Sequence of chain 1.H:
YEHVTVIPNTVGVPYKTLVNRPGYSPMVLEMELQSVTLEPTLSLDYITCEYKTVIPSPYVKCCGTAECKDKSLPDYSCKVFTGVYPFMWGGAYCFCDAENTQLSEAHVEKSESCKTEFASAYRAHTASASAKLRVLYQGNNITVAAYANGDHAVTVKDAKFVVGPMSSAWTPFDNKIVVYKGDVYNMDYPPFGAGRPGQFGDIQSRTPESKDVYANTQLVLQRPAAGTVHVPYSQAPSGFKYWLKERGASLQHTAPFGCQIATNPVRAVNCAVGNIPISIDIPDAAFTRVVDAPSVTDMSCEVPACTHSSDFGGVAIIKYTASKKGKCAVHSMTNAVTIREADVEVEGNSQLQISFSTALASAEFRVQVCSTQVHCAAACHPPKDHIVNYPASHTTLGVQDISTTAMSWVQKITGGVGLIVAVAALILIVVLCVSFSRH

Binding-site contacts:
Ligand atom C3 contacts residue ASN259 of chain 1.I at 3.8 Å.
Ligand atom O6 contacts residue LYS115 of chain 1.H at 3.7 Å.
Ligand atom C5 contacts residue ASN259 of chain 1.I at 3.6 Å.
Ligand atom C8 contacts residue GLU198 of chain 1.B at 4.1 Å.
Ligand atom C8 contacts residue ASN259 of chain 1.I at 4.4 Å.
Ligand atom O6 contacts residue THR116 of chain 1.H at 3.5 Å.
Ligand atom N2 contacts residue ASN259 of chain 1.I at 3.0 Å (h-bond).
Ligand atom O5 contacts residue ASN259 of chain 1.I at 2.3 Å (h-bond).
Ligand atom C1 contacts residue ASN259 of chain 1.I at 1.4 Å.
Ligand atom C2 contacts residue ASN259 of chain 1.I at 2.4 Å.
Ligand atom C7 contacts residue ASN259 of chain 1.I at 3.1 Å.
Ligand atom C4 contacts residue ASN259 of chain 1.I at 4.1 Å.
Ligand atom O7 contacts residue ASN259 of chain 1.I at 2.8 Å (h-bond).
Ligand atom C4 contacts residue LYS115 of chain 1.H at 4.5 Å.
Ligand atom O7 contacts residue LYS181 of chain 1.H at 4.1 Å.
Ligand atom O6 contacts residue ASN259 of chain 1.I at 4.5 Å.
Ligand atom O5 contacts residue THR116 of chain 1.H at 4.3 Å.
Ligand atom C6 contacts residue LYS115 of chain 1.H at 4.3 Å.

Sequence of chain 1.B:
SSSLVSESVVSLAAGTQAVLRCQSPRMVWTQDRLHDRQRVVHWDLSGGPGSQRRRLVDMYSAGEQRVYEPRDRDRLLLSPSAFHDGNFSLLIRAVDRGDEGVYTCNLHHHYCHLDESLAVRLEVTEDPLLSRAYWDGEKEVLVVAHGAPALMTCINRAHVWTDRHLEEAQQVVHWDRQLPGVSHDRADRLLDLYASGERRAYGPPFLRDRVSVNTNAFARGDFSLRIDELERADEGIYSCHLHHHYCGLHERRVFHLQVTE

Sequence of chain 1.I:
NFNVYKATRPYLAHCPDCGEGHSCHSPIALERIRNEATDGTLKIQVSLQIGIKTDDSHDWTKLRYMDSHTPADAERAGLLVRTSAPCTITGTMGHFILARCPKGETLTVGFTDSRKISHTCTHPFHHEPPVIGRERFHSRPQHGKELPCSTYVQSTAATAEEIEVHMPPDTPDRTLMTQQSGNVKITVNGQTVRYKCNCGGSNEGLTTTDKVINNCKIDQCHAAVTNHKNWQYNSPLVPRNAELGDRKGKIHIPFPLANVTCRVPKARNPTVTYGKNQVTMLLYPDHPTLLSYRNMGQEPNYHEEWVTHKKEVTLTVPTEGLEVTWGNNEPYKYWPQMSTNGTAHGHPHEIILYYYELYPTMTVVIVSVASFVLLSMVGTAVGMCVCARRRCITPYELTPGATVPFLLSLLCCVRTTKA

This small molecule binds to this protein.
Small molecule (SMILES): CC(=O)N[C@@H]1[C@@H](O)[C@H](O)[C@@H](CO)O[C@H]1O